Binding-site contacts:
Ligand atom C11 contacts residue TYR72 of chain 19.B at 4.0 Å (hydrophobic).
Ligand atom C8 contacts residue ARG77 of chain 19.B at 4.3 Å.
Ligand atom C3 contacts residue GLY78 of chain 19.B at 3.9 Å.
Ligand atom O1B contacts residue TYR72 of chain 19.B at 4.2 Å.
Ligand atom O4 contacts residue ASN80 of chain 19.B at 4.2 Å.
Ligand atom C5 contacts residue ASN93 of chain 19.B at 4.3 Å.
Ligand atom O4 contacts residue GLY78 of chain 19.B at 3.0 Å.
Ligand atom O4 contacts residue THR291 of chain 19.B at 3.1 Å.
Ligand atom O8 contacts residue ARG77 of chain 19.B at 3.4 Å (salt-bridge).
Ligand atom C10 contacts residue TYR72 of chain 19.B at 4.1 Å (hydrophobic).
Ligand atom C3 contacts residue HIS298 of chain 19.B at 3.4 Å.
Ligand atom O6 contacts residue ASN93 of chain 19.B at 3.2 Å (h-bond).
Ligand atom C5 contacts residue TYR72 of chain 19.B at 3.9 Å (hydrophobic).
Ligand atom C6 contacts residue ASN93 of chain 19.B at 3.2 Å.
Ligand atom C4 contacts residue GLY78 of chain 19.B at 3.6 Å.
Ligand atom C2 contacts residue GLY78 of chain 19.B at 4.1 Å.
Ligand atom O8 contacts residue TYR72 of chain 19.B at 3.4 Å (h-bond).
Ligand atom O1B contacts residue SER89 of chain 19.B at 4.1 Å.
Ligand atom O4 contacts residue ILE79 of chain 19.B at 3.6 Å (h-bond).
Ligand atom O1A contacts residue ARG77 of chain 19.B at 2.9 Å (salt-bridge).
Ligand atom O4 contacts residue VAL296 of chain 19.B at 4.0 Å.
Ligand atom C3 contacts residue GLY78 of chain 19.B at 4.1 Å.
Ligand atom O3 contacts residue GLY78 of chain 19.B at 3.4 Å.
Ligand atom C4 contacts residue TYR72 of chain 19.B at 4.1 Å (hydrophobic).
Ligand atom C3 contacts residue VAL296 of chain 19.B at 3.5 Å (hydrophobic).
Ligand atom N5 contacts residue TYR72 of chain 19.B at 3.1 Å (h-bond).
Ligand atom O1B contacts residue ASN80 of chain 19.B at 4.3 Å.
Ligand atom O1A contacts residue GLY78 of chain 19.B at 4.0 Å.
Ligand atom O4 contacts residue HIS298 of chain 19.B at 2.9 Å (h-bond).
Ligand atom C4 contacts residue ARG77 of chain 19.B at 4.0 Å.
Ligand atom O3 contacts residue VAL296 of chain 19.B at 4.0 Å.
Ligand atom O1A contacts residue TYR72 of chain 19.B at 3.4 Å.
Ligand atom C7 contacts residue TYR72 of chain 19.B at 4.3 Å (hydrophobic).
Ligand atom C1 contacts residue ARG77 of chain 19.B at 3.4 Å.
Ligand atom C6 contacts residue TYR72 of chain 19.B at 4.0 Å (hydrophobic).
Ligand atom O1B contacts residue ARG77 of chain 19.B at 3.1 Å (salt-bridge).
Ligand atom C11 contacts residue ASP85 of chain 19.C at 4.0 Å.
Ligand atom C3 contacts residue ARG77 of chain 19.B at 3.9 Å.
Ligand atom C1 contacts residue TYR72 of chain 19.B at 4.1 Å (hydrophobic).
Ligand atom C4 contacts residue HIS298 of chain 19.B at 3.4 Å.

A protein and the small-molecule ligand that binds it are described below.
Small molecule (SMILES): CC(=O)N[C@@H]1[C@@H](O[C@@H]2O[C@H](CO)[C@H](O)[C@H](O[C@]3(C(=O)O)C[C@H](O)[C@@H](NC(C)=O)[C@H]([C@H](O)[C@H](O)CO)O3)[C@H]2O)[C@H](O)[C@@H](CO[C@]2(C(=O)O)C[C@H](O)[C@@H](NC(C)=O)[C@H]([C@H](O)[C@H](O)CO)O2)O[C@H]1O

Sequence of chain 19.C:
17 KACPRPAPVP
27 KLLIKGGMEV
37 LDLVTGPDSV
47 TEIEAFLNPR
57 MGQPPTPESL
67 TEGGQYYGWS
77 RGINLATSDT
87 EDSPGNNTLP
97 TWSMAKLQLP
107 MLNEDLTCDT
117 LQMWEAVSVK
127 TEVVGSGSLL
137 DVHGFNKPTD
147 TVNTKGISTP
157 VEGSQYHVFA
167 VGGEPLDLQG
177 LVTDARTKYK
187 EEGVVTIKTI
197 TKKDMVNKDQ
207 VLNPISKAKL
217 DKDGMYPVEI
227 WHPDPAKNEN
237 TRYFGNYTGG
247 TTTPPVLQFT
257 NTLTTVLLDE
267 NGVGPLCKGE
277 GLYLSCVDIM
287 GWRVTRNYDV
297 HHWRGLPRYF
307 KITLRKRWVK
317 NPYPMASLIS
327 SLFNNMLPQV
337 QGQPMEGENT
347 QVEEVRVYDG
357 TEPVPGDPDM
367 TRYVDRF

Sequence of chain 19.B:
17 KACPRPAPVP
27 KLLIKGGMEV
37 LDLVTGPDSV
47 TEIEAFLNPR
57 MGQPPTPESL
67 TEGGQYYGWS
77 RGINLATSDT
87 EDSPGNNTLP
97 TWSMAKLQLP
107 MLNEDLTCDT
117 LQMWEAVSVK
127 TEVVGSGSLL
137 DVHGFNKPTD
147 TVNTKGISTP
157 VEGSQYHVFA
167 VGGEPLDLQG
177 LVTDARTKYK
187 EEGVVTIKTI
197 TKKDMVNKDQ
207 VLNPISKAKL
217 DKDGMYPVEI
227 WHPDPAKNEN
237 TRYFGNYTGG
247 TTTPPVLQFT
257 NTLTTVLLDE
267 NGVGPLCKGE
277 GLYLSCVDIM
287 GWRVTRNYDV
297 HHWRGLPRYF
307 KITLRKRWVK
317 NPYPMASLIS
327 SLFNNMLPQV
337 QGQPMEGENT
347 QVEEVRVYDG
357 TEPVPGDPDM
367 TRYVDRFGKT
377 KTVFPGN